Sequence of chain 2.A:
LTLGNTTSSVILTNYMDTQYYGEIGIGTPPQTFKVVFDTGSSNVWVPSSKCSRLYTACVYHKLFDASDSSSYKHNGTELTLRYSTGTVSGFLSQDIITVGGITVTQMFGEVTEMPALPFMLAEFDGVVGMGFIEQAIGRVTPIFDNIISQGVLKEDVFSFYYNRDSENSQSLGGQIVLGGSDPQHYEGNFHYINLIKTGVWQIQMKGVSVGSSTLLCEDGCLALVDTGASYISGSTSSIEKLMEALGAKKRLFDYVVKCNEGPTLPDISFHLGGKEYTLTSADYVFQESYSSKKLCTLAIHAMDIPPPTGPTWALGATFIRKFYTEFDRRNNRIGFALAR

A small-molecule ligand and the protein it binds are described below.
Small molecule (SMILES): CC(=O)N[C@@H]1[C@@H](O)[C@H](O)[C@@H](CO)O[C@H]1O

Binding-site contacts:
Ligand atom O7 contacts residue ASN75 of chain 2.A at 3.9 Å.
Ligand atom C1 contacts residue MET107 of chain 2.A at 3.8 Å (hydrophobic).
Ligand atom C4 contacts residue ASN75 of chain 2.A at 4.2 Å.
Ligand atom C8 contacts residue ASN75 of chain 2.A at 4.4 Å.
Ligand atom C7 contacts residue ASN75 of chain 2.A at 3.8 Å.
Ligand atom C5 contacts residue ASN75 of chain 2.A at 3.7 Å.
Ligand atom O5 contacts residue ASN75 of chain 2.A at 2.4 Å (h-bond).
Ligand atom C1 contacts residue THR77 of chain 2.A at 4.3 Å.
Ligand atom C1 contacts residue ASN75 of chain 2.A at 1.5 Å.
Ligand atom O7 contacts residue HIS74 of chain 2.A at 4.4 Å.
Ligand atom C3 contacts residue ASN75 of chain 2.A at 3.8 Å.
Ligand atom C2 contacts residue ASN75 of chain 2.A at 2.5 Å.
Ligand atom O5 contacts residue MET107 of chain 2.A at 3.2 Å.
Ligand atom N2 contacts residue ASN75 of chain 2.A at 2.8 Å (h-bond).
Ligand atom C5 contacts residue MET107 of chain 2.A at 4.5 Å (hydrophobic).